Sequence of chain 2.A:
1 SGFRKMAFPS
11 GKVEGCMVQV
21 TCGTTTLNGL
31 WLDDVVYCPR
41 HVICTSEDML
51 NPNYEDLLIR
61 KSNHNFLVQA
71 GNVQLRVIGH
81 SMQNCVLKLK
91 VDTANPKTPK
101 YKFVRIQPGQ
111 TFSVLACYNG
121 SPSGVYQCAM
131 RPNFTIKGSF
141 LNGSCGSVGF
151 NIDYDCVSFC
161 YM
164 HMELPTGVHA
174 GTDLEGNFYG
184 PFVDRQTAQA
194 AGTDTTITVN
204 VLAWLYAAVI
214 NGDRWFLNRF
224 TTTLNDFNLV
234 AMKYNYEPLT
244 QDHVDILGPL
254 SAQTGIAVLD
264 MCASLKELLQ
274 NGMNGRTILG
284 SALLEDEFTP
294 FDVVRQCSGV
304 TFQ

Binding-site contacts:
Ligand atom C12 contacts residue THR190 of chain 2.A at 3.4 Å.
Ligand atom CL1 contacts residue ARG188 of chain 2.A at 3.8 Å.
Ligand atom O3 contacts residue CYS145 of chain 2.A at 3.2 Å (h-bond).
Ligand atom C26 contacts residue GLU166 of chain 2.A at 3.7 Å.
Ligand atom C22 contacts residue THR25 of chain 2.A at 3.7 Å.
Ligand atom C12 contacts residue PRO168 of chain 2.A at 3.5 Å (hydrophobic).
Ligand atom CL1 contacts residue TYR54 of chain 2.A at 3.8 Å.
Ligand atom C18 contacts residue CYS145 of chain 2.A at 3.5 Å (hydrophobic).
Ligand atom O4 contacts residue THR26 of chain 2.A at 3.6 Å.
Ligand atom C18 contacts residue ASN142 of chain 2.A at 3.6 Å.
Ligand atom O4 contacts residue THR25 of chain 2.A at 3.1 Å.
Ligand atom C23 contacts residue CYS145 of chain 2.A at 3.4 Å (hydrophobic).
Ligand atom C14 contacts residue PRO168 of chain 2.A at 3.7 Å (hydrophobic).
Ligand atom C27 contacts residue GLU166 of chain 2.A at 3.6 Å.
Ligand atom C27 contacts residue LEU141 of chain 2.A at 3.7 Å (hydrophobic).
Ligand atom N4 contacts residue GLU166 of chain 2.A at 3.8 Å.
Ligand atom C8 contacts residue GLN189 of chain 2.A at 3.7 Å.
Ligand atom N1 contacts residue THR26 of chain 2.A at 3.6 Å.
Ligand atom C23 contacts residue ASN142 of chain 2.A at 3.3 Å.
Ligand atom CL1 contacts residue ASP187 of chain 2.A at 3.4 Å.
Ligand atom C14 contacts residue GLN189 of chain 2.A at 3.8 Å.
Ligand atom O3 contacts residue GLY143 of chain 2.A at 3.3 Å (h-bond).
Ligand atom O1 contacts residue MET165 of chain 2.A at 3.2 Å.
Ligand atom C27 contacts residue PHE140 of chain 2.A at 3.5 Å (hydrophobic).
Ligand atom N4 contacts residue SER144 of chain 2.A at 3.6 Å (h-bond).
Ligand atom N3 contacts residue CYS145 of chain 2.A at 3.7 Å.
Ligand atom N4 contacts residue PHE140 of chain 2.A at 3.7 Å.
Ligand atom C9 contacts residue GLU166 of chain 2.A at 3.6 Å.
Ligand atom C21 contacts residue ASN142 of chain 2.A at 3.8 Å.
Ligand atom C20 contacts residue ASN142 of chain 2.A at 3.5 Å.
Ligand atom C26 contacts residue LEU141 of chain 2.A at 3.6 Å (hydrophobic).
Ligand atom C11 contacts residue THR190 of chain 2.A at 3.3 Å.
Ligand atom C13 contacts residue PRO168 of chain 2.A at 3.3 Å (hydrophobic).
Ligand atom C19 contacts residue ASN142 of chain 2.A at 3.3 Å.
Ligand atom O1 contacts residue GLU166 of chain 2.A at 2.8 Å (salt-bridge).
Ligand atom CL1 contacts residue MET49 of chain 2.A at 3.5 Å.
Ligand atom O2 contacts residue GLN189 of chain 2.A at 3.7 Å.
Ligand atom C26 contacts residue ASN142 of chain 2.A at 3.7 Å.
Ligand atom C8 contacts residue ARG188 of chain 2.A at 3.4 Å.
Ligand atom C11 contacts residue PRO168 of chain 2.A at 3.7 Å (hydrophobic).

A protein and the small-molecule ligand that binds it are described below.
Small molecule (SMILES): O=c1[nH]cc(-c2cc(-c3cc(Cl)cc(OCCc4ccccc4)c3)c(=O)n(-c3cccnc3)c2)c(=O)[nH]1